Binding-site contacts:
Ligand atom C9 contacts residue TRP323 of chain 1.B at 4.0 Å (hydrophobic).
Ligand atom C6 contacts residue TYR150 of chain 1.B at 3.8 Å (hydrophobic).
Ligand atom C6 contacts residue TRP324 of chain 1.B at 4.2 Å (hydrophobic).
Ligand atom C8 contacts residue TRP142 of chain 1.B at 3.4 Å (hydrophobic).
Ligand atom O4 contacts residue TYR150 of chain 1.B at 4.3 Å.
Ligand atom C9 contacts residue TYR327 of chain 1.B at 3.7 Å (hydrophobic).
Ligand atom O4 contacts residue MET331 of chain 1.B at 2.9 Å (h-bond).
Ligand atom C5 contacts residue TRP147 of chain 1.B at 4.1 Å (hydrophobic).
Ligand atom C2 contacts residue TRP142 of chain 1.B at 4.2 Å (hydrophobic).
Ligand atom C10 contacts residue TRP324 of chain 1.B at 4.4 Å (hydrophobic).
Ligand atom C10 contacts residue TRP323 of chain 1.B at 2.8 Å (hydrophobic).
Ligand atom C8 contacts residue TRP323 of chain 1.B at 3.8 Å (hydrophobic).
Ligand atom O4 contacts residue TRP147 of chain 1.B at 3.8 Å.
Ligand atom C3 contacts residue TYR150 of chain 1.B at 4.5 Å (hydrophobic).
Ligand atom C5 contacts residue MET331 of chain 1.B at 4.2 Å (hydrophobic).
Ligand atom C6 contacts residue TYR327 of chain 1.B at 4.2 Å (hydrophobic).
Ligand atom C3 contacts residue TYR327 of chain 1.B at 3.5 Å (hydrophobic).
Ligand atom C10 contacts residue TYR327 of chain 1.B at 3.5 Å (hydrophobic).
Ligand atom N1 contacts residue TRP323 of chain 1.B at 3.9 Å.
Ligand atom N1 contacts residue TYR327 of chain 1.B at 4.2 Å.
Ligand atom N1 contacts residue TRP142 of chain 1.B at 4.4 Å.

Sequence of chain 1.B:
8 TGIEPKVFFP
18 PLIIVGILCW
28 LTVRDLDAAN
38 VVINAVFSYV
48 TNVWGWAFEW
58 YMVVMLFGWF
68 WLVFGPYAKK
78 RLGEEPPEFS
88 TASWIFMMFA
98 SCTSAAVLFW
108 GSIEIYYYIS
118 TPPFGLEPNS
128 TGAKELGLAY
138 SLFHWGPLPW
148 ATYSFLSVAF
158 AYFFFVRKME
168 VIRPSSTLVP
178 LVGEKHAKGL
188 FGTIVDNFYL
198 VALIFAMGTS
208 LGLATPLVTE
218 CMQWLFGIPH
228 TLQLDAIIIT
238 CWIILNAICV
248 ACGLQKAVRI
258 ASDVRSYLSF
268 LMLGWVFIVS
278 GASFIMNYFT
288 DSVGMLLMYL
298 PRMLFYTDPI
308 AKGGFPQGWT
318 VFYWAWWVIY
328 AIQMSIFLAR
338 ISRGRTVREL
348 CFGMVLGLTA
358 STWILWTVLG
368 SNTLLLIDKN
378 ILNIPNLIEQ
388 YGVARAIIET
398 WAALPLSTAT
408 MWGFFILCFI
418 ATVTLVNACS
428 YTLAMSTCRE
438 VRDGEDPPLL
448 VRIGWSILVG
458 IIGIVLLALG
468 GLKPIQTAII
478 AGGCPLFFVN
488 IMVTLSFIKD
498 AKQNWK

A small-molecule ligand and the protein it binds are described below.
Small molecule (SMILES): C[N+](C)(C)CCCC(=O)O